Sequence of chain 1.A:
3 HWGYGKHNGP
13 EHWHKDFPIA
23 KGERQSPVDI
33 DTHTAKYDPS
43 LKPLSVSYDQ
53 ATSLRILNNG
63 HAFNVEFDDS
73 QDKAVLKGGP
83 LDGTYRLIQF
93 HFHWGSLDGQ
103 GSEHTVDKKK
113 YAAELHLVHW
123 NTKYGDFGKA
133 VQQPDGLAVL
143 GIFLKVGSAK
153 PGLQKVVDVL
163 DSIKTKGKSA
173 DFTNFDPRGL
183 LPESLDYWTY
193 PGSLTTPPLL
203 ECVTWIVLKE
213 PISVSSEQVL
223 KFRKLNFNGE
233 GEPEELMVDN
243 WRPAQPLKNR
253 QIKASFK

Binding-site contacts:
Ligand atom O2 contacts residue TRP4 of chain 1.A at 3.4 Å.
Ligand atom C3 contacts residue TRP4 of chain 1.A at 3.7 Å (hydrophobic).
Ligand atom C1 contacts residue ASN10 of chain 1.A at 4.2 Å.
Ligand atom O2 contacts residue TRP15 of chain 1.A at 4.4 Å.
Ligand atom O2 contacts residue ASP18 of chain 1.A at 3.5 Å (salt-bridge).
Ligand atom C5 contacts residue HIS9 of chain 1.A at 3.9 Å.
Ligand atom C3 contacts residue ASP18 of chain 1.A at 3.6 Å.
Ligand atom S1 contacts residue HIS14 of chain 1.A at 3.8 Å.
Ligand atom C2 contacts residue ASP18 of chain 1.A at 3.6 Å.
Ligand atom C4 contacts residue HIS3 of chain 1.A at 3.7 Å.
Ligand atom S1 contacts residue TRP15 of chain 1.A at 4.1 Å.
Ligand atom C9 contacts residue ASN10 of chain 1.A at 4.5 Å.
Ligand atom C1 contacts residue HIS14 of chain 1.A at 4.3 Å.
Ligand atom C2 contacts residue TRP4 of chain 1.A at 4.2 Å (hydrophobic).
Ligand atom N1 contacts residue LYS17 of chain 1.A at 4.0 Å.
Ligand atom C5 contacts residue ASN10 of chain 1.A at 4.3 Å.
Ligand atom N1 contacts residue TRP15 of chain 1.A at 3.8 Å.
Ligand atom O2 contacts residue PHE19 of chain 1.A at 3.6 Å.
Ligand atom O1 contacts residue GLY11 of chain 1.A at 4.3 Å.
Ligand atom N1 contacts residue HIS14 of chain 1.A at 2.8 Å (h-bond).
Ligand atom C9 contacts residue HIS9 of chain 1.A at 3.2 Å.
Ligand atom C2 contacts residue HIS3 of chain 1.A at 4.4 Å.
Ligand atom C3 contacts residue HIS3 of chain 1.A at 3.8 Å.
Ligand atom O1 contacts residue HIS14 of chain 1.A at 3.4 Å.
Ligand atom O1 contacts residue ASN10 of chain 1.A at 3.6 Å.
Ligand atom C1 contacts residue HIS9 of chain 1.A at 4.1 Å.
Ligand atom C6 contacts residue HIS3 of chain 1.A at 4.4 Å.
Ligand atom C8 contacts residue HIS9 of chain 1.A at 4.2 Å.
Ligand atom N1 contacts residue ASP18 of chain 1.A at 2.8 Å (salt-bridge).
Ligand atom C4 contacts residue TRP4 of chain 1.A at 4.2 Å (hydrophobic).
Ligand atom S1 contacts residue TRP4 of chain 1.A at 4.1 Å.
Ligand atom O1 contacts residue TRP15 of chain 1.A at 3.2 Å.
Ligand atom O1 contacts residue TRP4 of chain 1.A at 3.9 Å.
Ligand atom S1 contacts residue ASP18 of chain 1.A at 3.5 Å (salt-bridge).

This protein binds this small molecule.
Small molecule (SMILES): NS(=O)(=O)c1ccc2c(c1)CCC2